Sequence of chain 1.E:
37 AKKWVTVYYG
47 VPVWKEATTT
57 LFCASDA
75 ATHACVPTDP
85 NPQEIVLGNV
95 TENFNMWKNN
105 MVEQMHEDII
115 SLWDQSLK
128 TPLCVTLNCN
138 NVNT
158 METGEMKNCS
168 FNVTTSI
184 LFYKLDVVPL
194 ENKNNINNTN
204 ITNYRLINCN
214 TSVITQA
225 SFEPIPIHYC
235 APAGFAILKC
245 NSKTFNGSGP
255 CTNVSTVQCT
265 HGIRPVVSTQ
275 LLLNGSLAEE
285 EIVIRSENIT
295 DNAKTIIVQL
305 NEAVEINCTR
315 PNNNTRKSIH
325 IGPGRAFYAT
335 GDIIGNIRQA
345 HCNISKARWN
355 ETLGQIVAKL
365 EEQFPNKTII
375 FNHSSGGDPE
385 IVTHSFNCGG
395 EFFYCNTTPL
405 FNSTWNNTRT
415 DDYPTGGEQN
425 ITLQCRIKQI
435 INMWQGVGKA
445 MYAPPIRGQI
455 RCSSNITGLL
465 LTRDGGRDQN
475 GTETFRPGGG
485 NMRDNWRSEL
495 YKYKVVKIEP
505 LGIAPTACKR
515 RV

This small molecule binds to this protein.
Small molecule (SMILES): CC(=O)N[C@@H]1[C@@H](O)[C@H](O)[C@@H](CO)O[C@H]1O

Binding-site contacts:
Ligand atom O5 contacts residue ASN370 of chain 1.E at 2.4 Å (h-bond).
Ligand atom C2 contacts residue ASN370 of chain 1.E at 2.5 Å.
Ligand atom C1 contacts residue ASN370 of chain 1.E at 1.4 Å.
Ligand atom O7 contacts residue ASN370 of chain 1.E at 4.3 Å.
Ligand atom N2 contacts residue ASN370 of chain 1.E at 2.9 Å (h-bond).
Ligand atom C7 contacts residue ASN370 of chain 1.E at 3.9 Å.
Ligand atom C4 contacts residue ASN370 of chain 1.E at 4.2 Å.
Ligand atom C3 contacts residue ASN370 of chain 1.E at 3.8 Å.
Ligand atom C7 contacts residue PRO369 of chain 1.E at 4.5 Å (hydrophobic).
Ligand atom C5 contacts residue ASN370 of chain 1.E at 3.7 Å.
Ligand atom C8 contacts residue PRO369 of chain 1.E at 3.7 Å (hydrophobic).